Sequence of chain 1.E:
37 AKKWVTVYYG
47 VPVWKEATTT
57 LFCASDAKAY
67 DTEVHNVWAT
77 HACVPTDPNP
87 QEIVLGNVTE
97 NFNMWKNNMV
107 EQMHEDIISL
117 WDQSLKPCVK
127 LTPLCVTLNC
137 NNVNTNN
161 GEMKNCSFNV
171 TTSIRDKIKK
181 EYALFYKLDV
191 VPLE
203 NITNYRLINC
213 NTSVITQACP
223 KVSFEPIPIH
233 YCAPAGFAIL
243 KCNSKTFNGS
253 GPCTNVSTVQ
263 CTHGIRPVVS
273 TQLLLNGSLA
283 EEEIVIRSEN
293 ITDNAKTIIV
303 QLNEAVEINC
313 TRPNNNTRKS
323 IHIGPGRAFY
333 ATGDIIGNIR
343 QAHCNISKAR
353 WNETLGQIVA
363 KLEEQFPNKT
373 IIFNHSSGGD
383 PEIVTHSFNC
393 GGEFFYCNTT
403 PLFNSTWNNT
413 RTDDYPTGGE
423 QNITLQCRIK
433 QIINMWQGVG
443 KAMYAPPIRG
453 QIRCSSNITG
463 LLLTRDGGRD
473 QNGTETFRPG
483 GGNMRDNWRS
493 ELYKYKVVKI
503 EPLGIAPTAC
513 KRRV

Binding-site contacts:
Ligand atom C6 contacts residue GLN428 of chain 1.E at 4.2 Å.
Ligand atom O5 contacts residue ASN400 of chain 1.E at 2.5 Å (h-bond).
Ligand atom C7 contacts residue ASN400 of chain 1.E at 3.8 Å.
Ligand atom C5 contacts residue THR402 of chain 1.E at 3.9 Å.
Ligand atom C1 contacts residue THR402 of chain 1.E at 3.5 Å.
Ligand atom C1 contacts residue ASN400 of chain 1.E at 1.4 Å.
Ligand atom N2 contacts residue ASN400 of chain 1.E at 2.8 Å (h-bond).
Ligand atom C4 contacts residue ASN400 of chain 1.E at 4.3 Å.
Ligand atom O5 contacts residue THR402 of chain 1.E at 4.0 Å.
Ligand atom C3 contacts residue ASN400 of chain 1.E at 3.8 Å.
Ligand atom O5 contacts residue GLN428 of chain 1.E at 4.1 Å.
Ligand atom C5 contacts residue ASN400 of chain 1.E at 3.6 Å.
Ligand atom C2 contacts residue THR402 of chain 1.E at 4.5 Å.
Ligand atom C2 contacts residue ASN400 of chain 1.E at 2.5 Å.
Ligand atom O6 contacts residue THR402 of chain 1.E at 4.2 Å.
Ligand atom O7 contacts residue ASN400 of chain 1.E at 4.3 Å.

This small molecule binds to this protein.
Small molecule (SMILES): CC(=O)N[C@H]1[C@H](O[C@H]2[C@H](O)[C@@H](NC(C)=O)CO[C@@H]2CO)O[C@H](CO)[C@@H](O)[C@@H]1O